The small molecule below binds the protein below.
Small molecule (SMILES): Cc1cc(-c2ccc(S(N)(=O)=O)s2)cnc1-c1cccc2ncccc12

Sequence of chain 1.A:
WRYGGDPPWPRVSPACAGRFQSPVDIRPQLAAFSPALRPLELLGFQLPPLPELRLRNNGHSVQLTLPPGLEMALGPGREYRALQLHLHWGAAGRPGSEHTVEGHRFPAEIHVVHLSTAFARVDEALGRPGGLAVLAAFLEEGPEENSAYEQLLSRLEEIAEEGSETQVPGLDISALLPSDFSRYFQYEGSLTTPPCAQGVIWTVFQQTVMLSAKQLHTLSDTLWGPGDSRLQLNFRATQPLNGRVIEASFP

Binding-site contacts:
Ligand atom O6 contacts residue HIS92 of chain 1.A at 3.3 Å.
Ligand atom S4 contacts residue HIS92 of chain 1.A at 3.7 Å.
Ligand atom S4 contacts residue ZN1 of chain 1.E at 2.7 Å.
Ligand atom O5 contacts residue ZN1 of chain 1.E at 3.9 Å.
Ligand atom C19 contacts residue VAL128 of chain 1.A at 3.8 Å (hydrophobic).
Ligand atom O5 contacts residue LEU197 of chain 1.A at 3.6 Å.
Ligand atom S4 contacts residue HIS117 of chain 1.A at 3.9 Å.
Ligand atom C10 contacts residue GLN90 of chain 1.A at 3.9 Å.
Ligand atom S4 contacts residue THR198 of chain 1.A at 3.8 Å.
Ligand atom S8 contacts residue GOL1 of chain 1.G at 3.6 Å.
Ligand atom C27 contacts residue VAL128 of chain 1.A at 3.7 Å (hydrophobic).
Ligand atom C23 contacts residue VAL128 of chain 1.A at 3.7 Å (hydrophobic).
Ligand atom C11 contacts residue LEU197 of chain 1.A at 3.8 Å (hydrophobic).
Ligand atom O6 contacts residue VAL140 of chain 1.A at 4.0 Å.
Ligand atom O6 contacts residue VAL119 of chain 1.A at 3.8 Å.
Ligand atom N1 contacts residue GLU104 of chain 1.A at 3.5 Å (salt-bridge).
Ligand atom N1 contacts residue HIS92 of chain 1.A at 3.6 Å.
Ligand atom C24 contacts residue VAL128 of chain 1.A at 3.8 Å (hydrophobic).
Ligand atom C10 contacts residue GOL1 of chain 1.G at 3.8 Å.
Ligand atom S8 contacts residue THR199 of chain 1.A at 3.3 Å (h-bond).
Ligand atom O6 contacts residue ZN1 of chain 1.E at 2.9 Å.
Ligand atom N1 contacts residue HIS94 of chain 1.A at 3.3 Å (h-bond).
Ligand atom C9 contacts residue GOL1 of chain 1.G at 3.6 Å.
Ligand atom O5 contacts residue TRP208 of chain 1.A at 3.4 Å.
Ligand atom C11 contacts residue HIS92 of chain 1.A at 3.7 Å.
Ligand atom O6 contacts residue HIS117 of chain 1.A at 3.5 Å (h-bond).
Ligand atom O6 contacts residue TRP208 of chain 1.A at 3.8 Å.
Ligand atom N1 contacts residue HIS117 of chain 1.A at 3.5 Å (h-bond).
Ligand atom N1 contacts residue ZN1 of chain 1.E at 2.0 Å.
Ligand atom C7 contacts residue GOL1 of chain 1.G at 3.9 Å.
Ligand atom C21 contacts residue VAL128 of chain 1.A at 3.9 Å (hydrophobic).
Ligand atom C22 contacts residue VAL128 of chain 1.A at 3.9 Å (hydrophobic).
Ligand atom C10 contacts residue VAL119 of chain 1.A at 3.9 Å (hydrophobic).
Ligand atom C11 contacts residue VAL119 of chain 1.A at 3.7 Å (hydrophobic).
Ligand atom C20 contacts residue VAL128 of chain 1.A at 3.9 Å (hydrophobic).
Ligand atom O5 contacts residue THR198 of chain 1.A at 3.2 Å (h-bond).
Ligand atom C10 contacts residue LEU197 of chain 1.A at 3.8 Å (hydrophobic).
Ligand atom N28 contacts residue VAL128 of chain 1.A at 3.6 Å.
Ligand atom N1 contacts residue THR198 of chain 1.A at 2.5 Å (h-bond).
Ligand atom C18 contacts residue VAL128 of chain 1.A at 3.6 Å (hydrophobic).